A protein and the small-molecule ligand that binds it are described below.
Small molecule (SMILES): OC[C@H]1O[C@H](O[C@H]2[C@H](O)[C@@H](O)[C@@H](O)O[C@@H]2CO)[C@H](O)[C@@H](O)[C@@H]1O

Sequence of chain 1.A:
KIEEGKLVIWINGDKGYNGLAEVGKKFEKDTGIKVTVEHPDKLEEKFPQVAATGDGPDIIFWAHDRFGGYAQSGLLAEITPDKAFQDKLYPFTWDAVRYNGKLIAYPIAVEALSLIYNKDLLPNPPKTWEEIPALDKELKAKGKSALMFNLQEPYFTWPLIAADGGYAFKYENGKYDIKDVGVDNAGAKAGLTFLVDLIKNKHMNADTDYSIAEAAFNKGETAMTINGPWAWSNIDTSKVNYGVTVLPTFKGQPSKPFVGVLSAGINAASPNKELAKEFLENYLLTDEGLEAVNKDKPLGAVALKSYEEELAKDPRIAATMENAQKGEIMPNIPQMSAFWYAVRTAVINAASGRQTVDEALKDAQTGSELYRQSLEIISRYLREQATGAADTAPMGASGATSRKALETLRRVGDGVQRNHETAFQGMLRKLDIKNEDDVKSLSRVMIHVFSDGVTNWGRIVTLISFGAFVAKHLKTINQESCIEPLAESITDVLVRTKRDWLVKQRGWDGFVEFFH

Binding-site contacts:
Ligand atom C1 contacts residue TYR170 of chain 1.A at 3.6 Å (hydrophobic).
Ligand atom O5 contacts residue TYR170 of chain 1.A at 3.3 Å.
Ligand atom O3 contacts residue TRP77 of chain 1.A at 3.2 Å (h-bond).
Ligand atom O2 contacts residue ASP80 of chain 1.A at 2.7 Å (salt-bridge).
Ligand atom O3 contacts residue GLU126 of chain 1.A at 3.6 Å.
Ligand atom O2 contacts residue TRP77 of chain 1.A at 3.2 Å (h-bond).
Ligand atom O1 contacts residue ASP29 of chain 1.A at 2.8 Å (salt-bridge).
Ligand atom O5 contacts residue ASP29 of chain 1.A at 3.9 Å.
Ligand atom C6 contacts residue GLU168 of chain 1.A at 3.3 Å.
Ligand atom C4 contacts residue ARG81 of chain 1.A at 3.8 Å.
Ligand atom C6 contacts residue TRP355 of chain 1.A at 3.6 Å (hydrophobic).
Ligand atom O1 contacts residue ASN27 of chain 1.A at 3.6 Å (h-bond).
Ligand atom C6 contacts residue ARG359 of chain 1.A at 3.7 Å.
Ligand atom C3 contacts residue TRP77 of chain 1.A at 3.5 Å (hydrophobic).
Ligand atom O2 contacts residue LYS30 of chain 1.A at 2.7 Å (salt-bridge).
Ligand atom O4 contacts residue TRP355 of chain 1.A at 3.9 Å.
Ligand atom C1 contacts residue LYS30 of chain 1.A at 3.5 Å.
Ligand atom O3 contacts residue ASP80 of chain 1.A at 2.7 Å (salt-bridge).
Ligand atom C6 contacts residue PRO169 of chain 1.A at 3.8 Å (hydrophobic).
Ligand atom C6 contacts residue TYR170 of chain 1.A at 3.8 Å (hydrophobic).
Ligand atom C3 contacts residue ASP80 of chain 1.A at 3.5 Å.
Ligand atom C4 contacts residue TRP355 of chain 1.A at 3.5 Å (hydrophobic).
Ligand atom C2 contacts residue GLU126 of chain 1.A at 3.5 Å.
Ligand atom C1 contacts residue ASP29 of chain 1.A at 3.4 Å.
Ligand atom C2 contacts residue ASP80 of chain 1.A at 3.4 Å.
Ligand atom C2 contacts residue LYS30 of chain 1.A at 3.7 Å.
Ligand atom C1 contacts residue TRP245 of chain 1.A at 3.8 Å (hydrophobic).
Ligand atom C2 contacts residue TRP245 of chain 1.A at 3.9 Å (hydrophobic).
Ligand atom O2 contacts residue GLU126 of chain 1.A at 2.6 Å (salt-bridge).
Ligand atom O6 contacts residue PHE171 of chain 1.A at 3.9 Å.
Ligand atom O6 contacts residue PRO169 of chain 1.A at 3.3 Å.
Ligand atom O2 contacts residue ALA78 of chain 1.A at 3.4 Å.
Ligand atom O1 contacts residue LYS30 of chain 1.A at 2.9 Å (salt-bridge).
Ligand atom O6 contacts residue GLU168 of chain 1.A at 2.7 Å (salt-bridge).
Ligand atom O3 contacts residue ARG81 of chain 1.A at 2.9 Å (salt-bridge).
Ligand atom O3 contacts residue ALA78 of chain 1.A at 3.4 Å.
Ligand atom O6 contacts residue TYR170 of chain 1.A at 3.0 Å (h-bond).
Ligand atom O4 contacts residue ARG359 of chain 1.A at 3.3 Å (salt-bridge).
Ligand atom O3 contacts residue TRP355 of chain 1.A at 3.8 Å.
Ligand atom O4 contacts residue ARG81 of chain 1.A at 2.7 Å (salt-bridge).